The protein below binds the small molecule below.
Small molecule (SMILES): O=C(O)c1ccccc1O

Binding-site contacts:
Ligand atom C5 contacts residue PHE1010 of chain 1.A at 3.8 Å (hydrophobic).
Ligand atom C4 contacts residue LEU874 of chain 1.A at 4.2 Å (hydrophobic).
Ligand atom C1 contacts residue PHE1010 of chain 1.A at 3.5 Å (hydrophobic).
Ligand atom C1' contacts residue ARG881 of chain 1.A at 4.0 Å.
Ligand atom C1 contacts residue ALA1080 of chain 1.A at 4.2 Å (hydrophobic).
Ligand atom O1' contacts residue ALA1080 of chain 1.A at 4.4 Å.
Ligand atom O1' contacts residue THR1011 of chain 1.A at 3.3 Å (h-bond).
Ligand atom C3 contacts residue PHE1010 of chain 1.A at 3.8 Å (hydrophobic).
Ligand atom O1' contacts residue PHE915 of chain 1.A at 3.8 Å.
Ligand atom C2 contacts residue PHE1010 of chain 1.A at 3.5 Å (hydrophobic).
Ligand atom C6 contacts residue PHE1010 of chain 1.A at 3.8 Å (hydrophobic).
Ligand atom C4 contacts residue PHE1010 of chain 1.A at 4.0 Å (hydrophobic).
Ligand atom O2 contacts residue SER877 of chain 1.A at 4.2 Å.
Ligand atom O2' contacts residue PHE915 of chain 1.A at 3.6 Å.
Ligand atom O2 contacts residue THR1011 of chain 1.A at 2.9 Å (h-bond).
Ligand atom C1' contacts residue ALA1080 of chain 1.A at 3.8 Å (hydrophobic).
Ligand atom C5 contacts residue PHE915 of chain 1.A at 3.6 Å (hydrophobic).
Ligand atom C3 contacts residue PHE915 of chain 1.A at 3.9 Å (hydrophobic).
Ligand atom O2 contacts residue PHE1010 of chain 1.A at 3.9 Å.
Ligand atom C3 contacts residue LEU1015 of chain 1.A at 4.0 Å (hydrophobic).
Ligand atom O2' contacts residue ARG881 of chain 1.A at 3.6 Å.
Ligand atom C5 contacts residue LEU874 of chain 1.A at 4.4 Å (hydrophobic).
Ligand atom O1' contacts residue SER1009 of chain 1.A at 4.0 Å.
Ligand atom C1' contacts residue PHE915 of chain 1.A at 3.5 Å (hydrophobic).
Ligand atom C4 contacts residue PHE915 of chain 1.A at 4.0 Å (hydrophobic).
Ligand atom C5 contacts residue ALA1079 of chain 1.A at 4.1 Å (hydrophobic).
Ligand atom C2 contacts residue THR1011 of chain 1.A at 4.2 Å.
Ligand atom C2 contacts residue PHE915 of chain 1.A at 3.7 Å (hydrophobic).
Ligand atom C6 contacts residue ALA1080 of chain 1.A at 4.2 Å (hydrophobic).
Ligand atom O1' contacts residue ARG881 of chain 1.A at 3.3 Å (salt-bridge).
Ligand atom C6 contacts residue PHE915 of chain 1.A at 3.5 Å (hydrophobic).
Ligand atom O1' contacts residue PHE1010 of chain 1.A at 3.7 Å.
Ligand atom C4 contacts residue LEU1015 of chain 1.A at 4.4 Å (hydrophobic).
Ligand atom C6 contacts residue ALA1079 of chain 1.A at 4.2 Å (hydrophobic).
Ligand atom C1' contacts residue THR1011 of chain 1.A at 4.3 Å.
Ligand atom O2' contacts residue ALA1080 of chain 1.A at 3.2 Å.
Ligand atom C1' contacts residue PHE1010 of chain 1.A at 4.1 Å (hydrophobic).
Ligand atom O2 contacts residue VAL1012 of chain 1.A at 3.8 Å.
Ligand atom C1 contacts residue PHE915 of chain 1.A at 3.5 Å (hydrophobic).
Ligand atom O2 contacts residue PHE915 of chain 1.A at 4.0 Å.

Sequence of chain 1.A:
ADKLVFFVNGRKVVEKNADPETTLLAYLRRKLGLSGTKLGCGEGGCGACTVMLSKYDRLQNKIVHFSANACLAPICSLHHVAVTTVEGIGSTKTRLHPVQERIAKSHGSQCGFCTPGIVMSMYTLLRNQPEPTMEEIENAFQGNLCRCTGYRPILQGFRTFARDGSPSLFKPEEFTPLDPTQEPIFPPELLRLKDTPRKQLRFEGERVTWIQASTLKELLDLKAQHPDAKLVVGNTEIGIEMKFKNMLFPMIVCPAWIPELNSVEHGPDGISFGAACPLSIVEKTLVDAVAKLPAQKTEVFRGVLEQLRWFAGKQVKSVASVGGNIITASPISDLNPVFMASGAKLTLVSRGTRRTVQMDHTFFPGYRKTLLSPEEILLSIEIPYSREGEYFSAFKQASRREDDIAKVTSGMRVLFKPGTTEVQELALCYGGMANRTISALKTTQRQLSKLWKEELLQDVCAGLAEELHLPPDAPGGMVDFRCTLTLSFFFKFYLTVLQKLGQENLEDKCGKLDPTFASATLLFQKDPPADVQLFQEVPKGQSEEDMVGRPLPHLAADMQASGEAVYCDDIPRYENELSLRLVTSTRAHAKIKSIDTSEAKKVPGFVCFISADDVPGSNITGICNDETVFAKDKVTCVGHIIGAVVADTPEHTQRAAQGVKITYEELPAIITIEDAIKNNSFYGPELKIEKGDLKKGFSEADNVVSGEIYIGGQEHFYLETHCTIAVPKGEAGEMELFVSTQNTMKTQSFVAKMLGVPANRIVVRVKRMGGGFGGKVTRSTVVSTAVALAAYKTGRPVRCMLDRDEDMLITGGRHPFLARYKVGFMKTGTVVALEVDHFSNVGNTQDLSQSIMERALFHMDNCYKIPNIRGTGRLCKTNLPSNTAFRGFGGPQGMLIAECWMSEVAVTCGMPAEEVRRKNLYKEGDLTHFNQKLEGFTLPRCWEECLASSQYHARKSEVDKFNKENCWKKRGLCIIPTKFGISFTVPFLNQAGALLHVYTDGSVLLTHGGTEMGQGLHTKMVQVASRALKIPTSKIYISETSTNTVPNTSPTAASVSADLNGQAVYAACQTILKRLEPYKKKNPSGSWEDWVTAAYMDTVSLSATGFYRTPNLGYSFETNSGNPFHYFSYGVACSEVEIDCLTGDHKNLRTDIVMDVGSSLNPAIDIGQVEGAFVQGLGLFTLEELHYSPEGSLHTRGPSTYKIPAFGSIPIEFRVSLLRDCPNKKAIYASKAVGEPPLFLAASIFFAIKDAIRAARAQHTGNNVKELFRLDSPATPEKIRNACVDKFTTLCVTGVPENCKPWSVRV